Binding-site contacts:
Ligand atom C24 contacts residue LEU333 of chain 1.A at 4.5 Å (hydrophobic).
Ligand atom C22 contacts residue LEU156 of chain 1.A at 3.8 Å (hydrophobic).
Ligand atom C12 contacts residue CLR1 of chain 1.J at 3.9 Å.
Ligand atom C21 contacts residue CLR1 of chain 1.J at 4.0 Å.
Ligand atom C1 contacts residue CLR1 of chain 1.J at 4.3 Å.
Ligand atom C27 contacts residue PHE336 of chain 1.A at 3.7 Å (hydrophobic).
Ligand atom C17 contacts residue CLR1 of chain 1.J at 4.4 Å.
Ligand atom C27 contacts residue LEU333 of chain 1.A at 3.7 Å (hydrophobic).
Ligand atom C15 contacts residue VAL329 of chain 1.A at 3.7 Å (hydrophobic).
Ligand atom C25 contacts residue LEU333 of chain 1.A at 3.9 Å (hydrophobic).
Ligand atom C16 contacts residue VAL329 of chain 1.A at 3.9 Å (hydrophobic).
Ligand atom C6 contacts residue PRO159 of chain 1.A at 3.6 Å (hydrophobic).
Ligand atom C16 contacts residue LEU156 of chain 1.A at 3.7 Å (hydrophobic).
Ligand atom C11 contacts residue CLR1 of chain 1.J at 4.1 Å.
Ligand atom C27 contacts residue CLR1 of chain 1.J at 4.4 Å.
Ligand atom C17 contacts residue LEU156 of chain 1.A at 4.5 Å (hydrophobic).
Ligand atom C18 contacts residue VAL329 of chain 1.A at 4.4 Å (hydrophobic).
Ligand atom C7 contacts residue PRO159 of chain 1.A at 3.8 Å (hydrophobic).

Sequence of chain 1.A:
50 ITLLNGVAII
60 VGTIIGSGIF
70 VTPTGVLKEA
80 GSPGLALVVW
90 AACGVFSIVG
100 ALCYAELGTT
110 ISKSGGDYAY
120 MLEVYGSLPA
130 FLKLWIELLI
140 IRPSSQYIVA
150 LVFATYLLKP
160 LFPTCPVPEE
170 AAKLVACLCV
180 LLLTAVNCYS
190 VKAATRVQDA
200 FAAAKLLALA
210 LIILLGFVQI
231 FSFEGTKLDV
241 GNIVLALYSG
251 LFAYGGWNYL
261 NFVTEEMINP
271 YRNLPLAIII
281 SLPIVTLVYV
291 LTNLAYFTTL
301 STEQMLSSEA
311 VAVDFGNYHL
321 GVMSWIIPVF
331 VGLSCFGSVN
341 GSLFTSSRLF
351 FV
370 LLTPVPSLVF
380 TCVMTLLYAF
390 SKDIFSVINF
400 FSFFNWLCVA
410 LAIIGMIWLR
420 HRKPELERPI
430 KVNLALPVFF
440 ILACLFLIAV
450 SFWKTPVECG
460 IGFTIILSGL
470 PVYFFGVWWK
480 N

The small molecule below binds the protein below.
Small molecule (SMILES): CC(C)CCC[C@@H](C)[C@H]1CC[C@H]2[C@@H]3CC=C4C[C@@H](O)CC[C@]4(C)[C@H]3CC[C@]12C